The small molecule below binds the protein below.
Small molecule (SMILES): C#CCOCCC(=O)N[C@H](Cc1ccccc1)C(=O)N[C@@H](Cc1ccccc1)C(=O)N[C@H](CCC(=O)OCC)C[C@@H]1CCNC1=O

Sequence of chain 2.F:
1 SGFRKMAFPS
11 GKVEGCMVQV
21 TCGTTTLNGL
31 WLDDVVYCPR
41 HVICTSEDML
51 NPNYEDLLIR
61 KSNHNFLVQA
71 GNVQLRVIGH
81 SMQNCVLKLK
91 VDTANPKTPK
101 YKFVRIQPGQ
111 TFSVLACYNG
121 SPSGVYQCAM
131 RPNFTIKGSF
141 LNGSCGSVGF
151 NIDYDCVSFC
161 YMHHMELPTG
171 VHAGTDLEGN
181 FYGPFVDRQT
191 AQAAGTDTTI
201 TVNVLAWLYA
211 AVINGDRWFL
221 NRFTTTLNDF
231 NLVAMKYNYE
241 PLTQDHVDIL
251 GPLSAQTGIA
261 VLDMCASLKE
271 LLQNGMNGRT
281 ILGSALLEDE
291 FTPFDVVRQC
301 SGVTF

Binding-site contacts:
Ligand atom O03 contacts residue GLU166 of chain 2.F at 3.0 Å (salt-bridge).
Ligand atom C39 contacts residue GLU166 of chain 2.F at 3.6 Å.
Ligand atom C24 contacts residue GLN189 of chain 2.F at 3.6 Å.
Ligand atom C29 contacts residue GLN189 of chain 2.F at 3.5 Å.
Ligand atom C40 contacts residue GLU166 of chain 2.F at 3.4 Å.
Ligand atom C34 contacts residue THR190 of chain 2.F at 3.6 Å.
Ligand atom O12 contacts residue PHE140 of chain 2.F at 3.2 Å.
Ligand atom C28 contacts residue GLN189 of chain 2.F at 3.6 Å.
Ligand atom N11 contacts residue PHE140 of chain 2.F at 3.1 Å (h-bond).
Ligand atom O17 contacts residue SER144 of chain 2.F at 3.4 Å (h-bond).
Ligand atom O03 contacts residue MET165 of chain 2.F at 3.4 Å.
Ligand atom O12 contacts residue HIS172 of chain 2.F at 3.5 Å.
Ligand atom C08 contacts residue HIS163 of chain 2.F at 3.7 Å.
Ligand atom C13 contacts residue CYS145 of chain 2.F at 1.8 Å (hydrophobic).
Ligand atom C24 contacts residue TYR54 of chain 2.F at 3.6 Å (hydrophobic).
Ligand atom C33 contacts residue ALA191 of chain 2.F at 3.5 Å (hydrophobic).
Ligand atom C10 contacts residue GLU166 of chain 2.F at 3.5 Å.
Ligand atom N31 contacts residue GLU166 of chain 2.F at 2.9 Å (salt-bridge).
Ligand atom C14 contacts residue CYS145 of chain 2.F at 2.7 Å (hydrophobic).
Ligand atom O16 contacts residue THR26 of chain 2.F at 3.5 Å (h-bond).
Ligand atom C25 contacts residue ASP187 of chain 2.F at 3.4 Å.
Ligand atom N06 contacts residue CYS145 of chain 2.F at 2.8 Å (h-bond).
Ligand atom C04 contacts residue HIS164 of chain 2.F at 3.7 Å.
Ligand atom C20 contacts residue THR26 of chain 2.F at 3.3 Å.
Ligand atom C24 contacts residue ASP187 of chain 2.F at 3.6 Å.
Ligand atom C25 contacts residue ARG188 of chain 2.F at 3.5 Å.
Ligand atom C23 contacts residue ASN142 of chain 2.F at 3.2 Å.
Ligand atom O12 contacts residue HIS163 of chain 2.F at 3.0 Å (h-bond).
Ligand atom C29 contacts residue HIS41 of chain 2.F at 3.6 Å.
Ligand atom C08 contacts residue CYS145 of chain 2.F at 3.4 Å (hydrophobic).
Ligand atom C37 contacts residue GLN189 of chain 2.F at 3.6 Å.
Ligand atom C07 contacts residue CYS145 of chain 2.F at 2.7 Å (hydrophobic).
Ligand atom N06 contacts residue HIS164 of chain 2.F at 3.2 Å (h-bond).
Ligand atom N11 contacts residue GLU166 of chain 2.F at 3.2 Å (salt-bridge).
Ligand atom N02 contacts residue GLN189 of chain 2.F at 3.0 Å (h-bond).
Ligand atom O17 contacts residue GLY143 of chain 2.F at 3.2 Å.
Ligand atom C34 contacts residue ALA191 of chain 2.F at 3.6 Å (hydrophobic).
Ligand atom C15 contacts residue CYS145 of chain 2.F at 3.4 Å (hydrophobic).
Ligand atom O12 contacts residue GLU166 of chain 2.F at 3.5 Å.
Ligand atom O17 contacts residue CYS145 of chain 2.F at 3.0 Å (h-bond).

Sequence of chain 1.E:
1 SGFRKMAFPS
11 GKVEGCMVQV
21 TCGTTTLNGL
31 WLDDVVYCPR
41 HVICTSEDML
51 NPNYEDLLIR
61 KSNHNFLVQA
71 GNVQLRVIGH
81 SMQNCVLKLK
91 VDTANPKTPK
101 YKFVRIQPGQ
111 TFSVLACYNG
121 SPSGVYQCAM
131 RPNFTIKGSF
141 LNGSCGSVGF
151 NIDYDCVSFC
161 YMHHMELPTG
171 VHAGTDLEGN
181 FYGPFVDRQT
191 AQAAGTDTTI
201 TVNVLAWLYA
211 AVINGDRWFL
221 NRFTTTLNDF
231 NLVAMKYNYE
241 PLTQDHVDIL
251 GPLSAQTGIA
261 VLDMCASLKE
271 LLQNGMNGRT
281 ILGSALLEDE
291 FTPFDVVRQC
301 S